A protein and the small-molecule ligand that binds it are described below.
Small molecule (SMILES): CC(=O)N[C@H]1[C@H](O[C@H]2[C@H](O)[C@@H](NC(C)=O)CO[C@@H]2CO)O[C@H](CO)[C@@H](O[C@H]2O[C@H](CO)[C@@H](O)[C@H](O)[C@@H]2O)[C@@H]1O

Sequence of chain 1.B:
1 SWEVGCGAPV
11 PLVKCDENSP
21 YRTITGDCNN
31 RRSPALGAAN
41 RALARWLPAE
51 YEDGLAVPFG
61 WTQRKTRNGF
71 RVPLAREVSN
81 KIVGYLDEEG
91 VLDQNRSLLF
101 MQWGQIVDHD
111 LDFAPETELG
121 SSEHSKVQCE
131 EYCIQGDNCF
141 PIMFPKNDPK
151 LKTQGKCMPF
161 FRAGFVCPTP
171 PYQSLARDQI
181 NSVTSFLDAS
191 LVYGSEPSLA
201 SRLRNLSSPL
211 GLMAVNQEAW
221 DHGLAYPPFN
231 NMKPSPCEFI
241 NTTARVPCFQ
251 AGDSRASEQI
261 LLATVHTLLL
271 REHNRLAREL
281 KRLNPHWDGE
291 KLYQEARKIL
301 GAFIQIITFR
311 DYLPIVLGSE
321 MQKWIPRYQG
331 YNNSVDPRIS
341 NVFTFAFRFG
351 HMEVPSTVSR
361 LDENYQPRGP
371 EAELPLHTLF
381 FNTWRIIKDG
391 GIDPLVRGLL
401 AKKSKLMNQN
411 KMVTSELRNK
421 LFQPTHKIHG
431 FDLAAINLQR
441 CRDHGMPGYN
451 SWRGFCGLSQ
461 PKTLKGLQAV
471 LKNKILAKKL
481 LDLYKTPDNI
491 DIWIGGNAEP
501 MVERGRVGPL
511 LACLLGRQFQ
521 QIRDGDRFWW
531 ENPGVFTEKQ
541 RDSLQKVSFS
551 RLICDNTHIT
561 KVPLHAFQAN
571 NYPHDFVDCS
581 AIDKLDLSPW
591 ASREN

Binding-site contacts:
Ligand atom C1 contacts residue ASN241 of chain 1.B at 1.4 Å.
Ligand atom C5 contacts residue PRO370 of chain 1.B at 3.8 Å (hydrophobic).
Ligand atom N2 contacts residue ASN241 of chain 1.B at 2.8 Å (h-bond).
Ligand atom C4 contacts residue ASN241 of chain 1.B at 4.2 Å.
Ligand atom O6 contacts residue ALA244 of chain 1.B at 3.5 Å.
Ligand atom C7 contacts residue ASN241 of chain 1.B at 3.0 Å.
Ligand atom O7 contacts residue TRP384 of chain 1.B at 3.8 Å.
Ligand atom O6 contacts residue PRO370 of chain 1.B at 3.3 Å.
Ligand atom C6 contacts residue PRO370 of chain 1.B at 3.3 Å (hydrophobic).
Ligand atom O6 contacts residue LYS388 of chain 1.B at 3.0 Å.
Ligand atom O4 contacts residue PRO370 of chain 1.B at 3.2 Å.
Ligand atom O5 contacts residue ALA244 of chain 1.B at 3.5 Å.
Ligand atom C2 contacts residue ASN241 of chain 1.B at 2.4 Å.
Ligand atom C6 contacts residue LYS388 of chain 1.B at 3.6 Å.
Ligand atom C8 contacts residue ASN241 of chain 1.B at 4.2 Å.
Ligand atom C3 contacts residue ASN241 of chain 1.B at 3.7 Å.
Ligand atom O5 contacts residue TRP384 of chain 1.B at 3.5 Å.
Ligand atom C5 contacts residue GLU371 of chain 1.B at 4.3 Å.
Ligand atom C5 contacts residue ASN241 of chain 1.B at 3.6 Å.
Ligand atom C5 contacts residue TRP384 of chain 1.B at 3.7 Å (hydrophobic).
Ligand atom C1 contacts residue ALA244 of chain 1.B at 4.3 Å (hydrophobic).
Ligand atom O5 contacts residue ASN241 of chain 1.B at 2.3 Å (h-bond).
Ligand atom O6 contacts residue GLU371 of chain 1.B at 3.8 Å.
Ligand atom C4 contacts residue TRP384 of chain 1.B at 3.5 Å (hydrophobic).
Ligand atom C3 contacts residue TRP384 of chain 1.B at 3.9 Å (hydrophobic).
Ligand atom C1 contacts residue TRP384 of chain 1.B at 4.1 Å (hydrophobic).
Ligand atom O5 contacts residue GLU371 of chain 1.B at 4.3 Å.
Ligand atom C2 contacts residue TRP384 of chain 1.B at 3.7 Å (hydrophobic).
Ligand atom C4 contacts residue PRO370 of chain 1.B at 4.3 Å (hydrophobic).
Ligand atom O7 contacts residue ASN241 of chain 1.B at 2.9 Å (h-bond).
Ligand atom C5 contacts residue ALA244 of chain 1.B at 4.2 Å (hydrophobic).
Ligand atom C6 contacts residue TRP384 of chain 1.B at 3.5 Å (hydrophobic).
Ligand atom C6 contacts residue ALA244 of chain 1.B at 3.9 Å (hydrophobic).
Ligand atom O3 contacts residue TRP384 of chain 1.B at 3.8 Å.